Sequence of chain 2.B:
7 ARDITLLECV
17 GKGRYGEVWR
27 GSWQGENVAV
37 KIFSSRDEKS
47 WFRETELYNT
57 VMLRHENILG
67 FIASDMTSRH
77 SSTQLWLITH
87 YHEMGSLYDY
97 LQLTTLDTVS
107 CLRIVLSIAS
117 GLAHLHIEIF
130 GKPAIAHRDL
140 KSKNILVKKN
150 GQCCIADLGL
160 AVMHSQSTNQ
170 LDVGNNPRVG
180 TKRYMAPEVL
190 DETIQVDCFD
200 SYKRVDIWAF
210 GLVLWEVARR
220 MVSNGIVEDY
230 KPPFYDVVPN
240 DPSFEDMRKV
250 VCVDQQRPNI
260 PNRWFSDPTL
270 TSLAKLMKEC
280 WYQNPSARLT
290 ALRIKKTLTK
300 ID

A small-molecule ligand and the protein it binds are described below.
Small molecule (SMILES): COc1cc(-c2cncc(-c3ccc(C4CCN(C)CC4)cc3)c2C)cc(OC)c1OC

Binding-site contacts:
Ligand atom O31 contacts residue ARG8 of chain 1.A at 3.8 Å.
Ligand atom O31 contacts residue ASP71 of chain 2.B at 3.6 Å.
Ligand atom C25 contacts residue GLN80 of chain 2.B at 3.9 Å.
Ligand atom C29 contacts residue ARG8 of chain 1.A at 3.5 Å.
Ligand atom C26 contacts residue THR73 of chain 2.B at 3.9 Å.
Ligand atom O28 contacts residue ARG8 of chain 1.A at 2.9 Å (salt-bridge).
Ligand atom C32 contacts residue ASP71 of chain 2.B at 3.1 Å.
Ligand atom C16 contacts residue ARG4 of chain 1.A at 3.9 Å.
Ligand atom C29 contacts residue TRP82 of chain 2.B at 3.6 Å (hydrophobic).
Ligand atom C12 contacts residue LU81 of chain 1.J at 3.4 Å.
Ligand atom C14 contacts residue LU81 of chain 1.J at 4.0 Å.
Ligand atom N08 contacts residue ALA7 of chain 1.A at 4.0 Å.
Ligand atom C21 contacts residue ARG4 of chain 1.A at 3.9 Å.
Ligand atom C25 contacts residue TRP82 of chain 2.B at 3.4 Å (hydrophobic).
Ligand atom C26 contacts residue VAL6 of chain 1.A at 3.5 Å (hydrophobic).
Ligand atom C07 contacts residue ALA7 of chain 1.A at 3.4 Å (hydrophobic).
Ligand atom C05 contacts residue VAL6 of chain 1.A at 4.0 Å (hydrophobic).
Ligand atom N08 contacts residue VAL6 of chain 1.A at 3.9 Å.
Ligand atom C17 contacts residue LU81 of chain 1.J at 3.7 Å.
Ligand atom C07 contacts residue TRP29 of chain 1.A at 3.8 Å (hydrophobic).
Ligand atom C26 contacts residue ARG8 of chain 1.A at 3.8 Å.
Ligand atom C27 contacts residue ARG8 of chain 1.A at 3.4 Å.
Ligand atom C04 contacts residue TRP29 of chain 1.A at 3.9 Å (hydrophobic).
Ligand atom C07 contacts residue VAL6 of chain 1.A at 3.5 Å (hydrophobic).
Ligand atom C27 contacts residue THR73 of chain 2.B at 3.8 Å.
Ligand atom C04 contacts residue ALA7 of chain 1.A at 3.9 Å (hydrophobic).
Ligand atom C13 contacts residue GLN80 of chain 2.B at 3.5 Å.
Ligand atom C01 contacts residue TRP29 of chain 1.A at 3.5 Å (hydrophobic).
Ligand atom C12 contacts residue GLN80 of chain 2.B at 3.7 Å.
Ligand atom C32 contacts residue ALA69 of chain 1.A at 3.7 Å (hydrophobic).
Ligand atom C06 contacts residue VAL6 of chain 1.A at 3.6 Å (hydrophobic).
Ligand atom C22 contacts residue ARG4 of chain 1.A at 3.8 Å.
Ligand atom C29 contacts residue ASP71 of chain 2.B at 3.5 Å.
Ligand atom C25 contacts residue THR73 of chain 2.B at 3.2 Å.
Ligand atom C11 contacts residue LU81 of chain 1.J at 3.5 Å.
Ligand atom C09 contacts residue LU81 of chain 1.J at 3.5 Å.
Ligand atom C13 contacts residue LU81 of chain 1.J at 3.5 Å.
Ligand atom C10 contacts residue LU81 of chain 1.J at 3.8 Å.
Ligand atom C30 contacts residue ARG8 of chain 1.A at 3.7 Å.
Ligand atom O28 contacts residue ASP71 of chain 2.B at 3.3 Å (salt-bridge).

Sequence of chain 1.A:
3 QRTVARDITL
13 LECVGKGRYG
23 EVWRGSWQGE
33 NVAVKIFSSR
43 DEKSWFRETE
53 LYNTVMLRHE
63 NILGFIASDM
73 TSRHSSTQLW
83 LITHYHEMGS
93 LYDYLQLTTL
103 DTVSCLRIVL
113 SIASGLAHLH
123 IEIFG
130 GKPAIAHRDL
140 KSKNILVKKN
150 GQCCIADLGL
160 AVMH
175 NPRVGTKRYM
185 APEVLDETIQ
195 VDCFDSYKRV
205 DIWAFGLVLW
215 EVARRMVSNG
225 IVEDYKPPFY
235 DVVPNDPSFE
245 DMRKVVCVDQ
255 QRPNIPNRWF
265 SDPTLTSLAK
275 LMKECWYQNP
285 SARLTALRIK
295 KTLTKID